Sequence of chain 1.B:
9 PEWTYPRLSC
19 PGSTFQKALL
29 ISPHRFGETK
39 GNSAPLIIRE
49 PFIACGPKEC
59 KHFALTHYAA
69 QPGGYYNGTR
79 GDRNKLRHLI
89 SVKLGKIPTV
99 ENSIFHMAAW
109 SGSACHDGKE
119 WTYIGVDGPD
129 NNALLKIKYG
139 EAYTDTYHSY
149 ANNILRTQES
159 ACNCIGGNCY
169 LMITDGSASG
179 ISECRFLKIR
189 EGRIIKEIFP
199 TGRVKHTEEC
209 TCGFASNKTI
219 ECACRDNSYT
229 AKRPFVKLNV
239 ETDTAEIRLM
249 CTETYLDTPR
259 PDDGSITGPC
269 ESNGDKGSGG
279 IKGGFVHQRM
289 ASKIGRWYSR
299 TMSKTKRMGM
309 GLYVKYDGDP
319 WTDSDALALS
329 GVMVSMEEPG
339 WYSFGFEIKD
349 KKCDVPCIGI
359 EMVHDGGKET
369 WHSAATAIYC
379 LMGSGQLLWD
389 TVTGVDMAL

Binding-site contacts:
Ligand atom O5 contacts residue ASN215 of chain 1.B at 2.3 Å (h-bond).
Ligand atom C5 contacts residue TYR13 of chain 1.B at 3.8 Å (hydrophobic).
Ligand atom C7 contacts residue ASN215 of chain 1.B at 3.5 Å.
Ligand atom O7 contacts residue ASN215 of chain 1.B at 4.4 Å.
Ligand atom C3 contacts residue PRO14 of chain 1.B at 4.2 Å (hydrophobic).
Ligand atom O7 contacts residue PRO14 of chain 1.B at 3.7 Å.
Ligand atom C2 contacts residue ASN215 of chain 1.B at 2.5 Å.
Ligand atom N2 contacts residue ARG15 of chain 1.B at 4.1 Å.
Ligand atom N2 contacts residue PRO14 of chain 1.B at 2.9 Å (h-bond).
Ligand atom C8 contacts residue ARG15 of chain 1.B at 4.1 Å.
Ligand atom C7 contacts residue PRO14 of chain 1.B at 3.8 Å (hydrophobic).
Ligand atom C1 contacts residue ASN215 of chain 1.B at 1.4 Å.
Ligand atom C7 contacts residue TYR13 of chain 1.B at 4.4 Å (hydrophobic).
Ligand atom O7 contacts residue TRP11 of chain 1.B at 4.4 Å.
Ligand atom C2 contacts residue PRO14 of chain 1.B at 3.8 Å (hydrophobic).
Ligand atom C6 contacts residue TYR13 of chain 1.B at 3.9 Å (hydrophobic).
Ligand atom O5 contacts residue TYR13 of chain 1.B at 4.0 Å.
Ligand atom C7 contacts residue LEU16 of chain 1.B at 4.2 Å (hydrophobic).
Ligand atom C4 contacts residue ASN215 of chain 1.B at 4.2 Å.
Ligand atom C1 contacts residue TYR13 of chain 1.B at 4.2 Å (hydrophobic).
Ligand atom N2 contacts residue ASN215 of chain 1.B at 2.9 Å (h-bond).
Ligand atom C5 contacts residue ASN215 of chain 1.B at 3.6 Å.
Ligand atom O7 contacts residue ARG15 of chain 1.B at 4.0 Å.
Ligand atom C8 contacts residue ASN215 of chain 1.B at 3.8 Å.
Ligand atom C3 contacts residue ASN215 of chain 1.B at 3.8 Å.
Ligand atom O7 contacts residue TYR13 of chain 1.B at 3.6 Å.
Ligand atom O7 contacts residue LEU16 of chain 1.B at 3.6 Å.
Ligand atom C1 contacts residue PRO14 of chain 1.B at 3.8 Å (hydrophobic).

A small-molecule ligand and the protein it binds are described below.
Small molecule (SMILES): CC(=O)N[C@H]1[C@H](O[C@H]2[C@H](O)[C@@H](NC(C)=O)CO[C@@H]2CO)O[C@H](CO)[C@@H](O)[C@@H]1O